A protein and the small-molecule ligand that binds it are described below.
Small molecule (SMILES): O=C(O)N1CCC(CNS(=O)(=O)c2ccc(Cl)cc2)CC1

Sequence of chain 2.A:
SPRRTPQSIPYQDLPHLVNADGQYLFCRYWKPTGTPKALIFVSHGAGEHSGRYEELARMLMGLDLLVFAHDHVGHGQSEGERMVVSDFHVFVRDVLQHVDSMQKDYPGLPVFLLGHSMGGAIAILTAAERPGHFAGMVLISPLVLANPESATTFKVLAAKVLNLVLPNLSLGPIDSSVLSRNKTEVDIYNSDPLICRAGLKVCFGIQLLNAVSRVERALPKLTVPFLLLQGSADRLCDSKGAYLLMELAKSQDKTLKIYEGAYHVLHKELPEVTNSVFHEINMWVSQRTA

Binding-site contacts:
Ligand atom C19 contacts residue HIS286 of chain 2.A at 4.0 Å.
Ligand atom C17 contacts residue GLY227 of chain 2.A at 3.6 Å.
Ligand atom C2 contacts residue SER139 of chain 2.A at 3.7 Å.
Ligand atom C5 contacts residue LEU258 of chain 2.A at 3.8 Å (hydrophobic).
Ligand atom N1 contacts residue SER139 of chain 2.A at 2.4 Å (h-bond).
Ligand atom C3 contacts residue CYS259 of chain 2.A at 3.6 Å (hydrophobic).
Ligand atom N8 contacts residue LEU230 of chain 2.A at 4.1 Å.
Ligand atom C13 contacts residue ALA173 of chain 2.A at 4.0 Å (hydrophobic).
Ligand atom C5 contacts residue CYS259 of chain 2.A at 3.9 Å (hydrophobic).
Ligand atom C13 contacts residue SER172 of chain 2.A at 3.4 Å.
Ligand atom C16 contacts residue LEU231 of chain 2.A at 3.9 Å (hydrophobic).
Ligand atom O20 contacts residue SER139 of chain 2.A at 2.2 Å (h-bond).
Ligand atom O20 contacts residue ALA68 of chain 2.A at 3.0 Å (h-bond).
Ligand atom C16 contacts residue GLY227 of chain 2.A at 3.1 Å.
Ligand atom C15 contacts residue LEU222 of chain 2.A at 3.7 Å (hydrophobic).
Ligand atom O12 contacts residue LEU230 of chain 2.A at 4.1 Å.
Ligand atom C19 contacts residue SER139 of chain 2.A at 1.4 Å.
Ligand atom CL1 contacts residue GLY227 of chain 2.A at 4.1 Å.
Ligand atom C19 contacts residue MET140 of chain 2.A at 3.1 Å (hydrophobic).
Ligand atom N8 contacts residue LEU165 of chain 2.A at 3.6 Å.
Ligand atom C4 contacts residue LEU230 of chain 2.A at 3.6 Å (hydrophobic).
Ligand atom C17 contacts residue LEU230 of chain 2.A at 3.6 Å (hydrophobic).
Ligand atom C5 contacts residue SER139 of chain 2.A at 4.0 Å.
Ligand atom O12 contacts residue VAL234 of chain 2.A at 3.8 Å.
Ligand atom O20 contacts residue MET140 of chain 2.A at 3.0 Å (h-bond).
Ligand atom O11 contacts residue ALA168 of chain 2.A at 4.0 Å.
Ligand atom C16 contacts residue LEU222 of chain 2.A at 3.9 Å (hydrophobic).
Ligand atom C17 contacts residue LEU231 of chain 2.A at 3.9 Å (hydrophobic).
Ligand atom O11 contacts residue ASN169 of chain 2.A at 3.1 Å (h-bond).
Ligand atom O20 contacts residue GLY67 of chain 2.A at 3.6 Å.
Ligand atom S9 contacts residue LEU165 of chain 2.A at 4.0 Å.
Ligand atom C3 contacts residue SER139 of chain 2.A at 2.7 Å.
Ligand atom O12 contacts residue LEU231 of chain 2.A at 4.1 Å.
Ligand atom C3 contacts residue HIS286 of chain 2.A at 4.0 Å.
Ligand atom O12 contacts residue LEU165 of chain 2.A at 3.7 Å.
Ligand atom CL1 contacts residue LEU222 of chain 2.A at 3.8 Å.
Ligand atom C14 contacts residue SER172 of chain 2.A at 3.4 Å.
Ligand atom C2 contacts residue ALA68 of chain 2.A at 3.9 Å (hydrophobic).
Ligand atom C5 contacts residue LEU165 of chain 2.A at 3.7 Å (hydrophobic).
Ligand atom C14 contacts residue ALA173 of chain 2.A at 4.1 Å (hydrophobic).